Sequence of chain 1.L:
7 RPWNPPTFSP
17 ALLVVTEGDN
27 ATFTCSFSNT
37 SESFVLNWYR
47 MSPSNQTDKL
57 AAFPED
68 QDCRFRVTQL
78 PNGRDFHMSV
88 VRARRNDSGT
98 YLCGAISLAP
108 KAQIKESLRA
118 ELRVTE

This protein binds this small molecule.
Small molecule (SMILES): CC(=O)N[C@H]1[C@H](O[C@H]2[C@H](O)[C@@H](NC(C)=O)CO[C@@H]2CO[C@@H]2O[C@@H](C)[C@@H](O)[C@@H](O)[C@@H]2O)O[C@H](CO)[C@@H](O)[C@@H]1O[C@@H]1O[C@H](CO[C@H]2O[C@H](CO)[C@@H](O)[C@H](O)[C@@H]2O)[C@@H](O)[C@H](O[C@H]2O[C@H](CO)[C@@H](O)[C@H](O)[C@@H]2O)[C@@H]1O

Binding-site contacts:
Ligand atom O7 contacts residue ASN35 of chain 1.L at 2.8 Å (h-bond).
Ligand atom C1 contacts residue GLU38 of chain 1.L at 3.6 Å.
Ligand atom C7 contacts residue ASN35 of chain 1.L at 3.1 Å.
Ligand atom C5 contacts residue GLU38 of chain 1.L at 3.4 Å.
Ligand atom C3 contacts residue GLU38 of chain 1.L at 3.5 Å.
Ligand atom C3 contacts residue GLU38 of chain 1.L at 3.6 Å.
Ligand atom C4 contacts residue PRO78 of chain 1.L at 3.7 Å (hydrophobic).
Ligand atom O5 contacts residue PHE40 of chain 1.L at 3.6 Å.
Ligand atom C1 contacts residue ASN35 of chain 1.L at 1.4 Å.
Ligand atom C6 contacts residue GLU38 of chain 1.L at 3.5 Å.
Ligand atom O3 contacts residue GLU38 of chain 1.L at 2.6 Å (salt-bridge).
Ligand atom C3 contacts residue ASN35 of chain 1.L at 3.8 Å.
Ligand atom O5 contacts residue ASN35 of chain 1.L at 2.3 Å (h-bond).
Ligand atom O3 contacts residue GLU38 of chain 1.L at 2.9 Å (salt-bridge).
Ligand atom N2 contacts residue ASN35 of chain 1.L at 3.0 Å (h-bond).
Ligand atom C6 contacts residue PRO78 of chain 1.L at 3.0 Å (hydrophobic).
Ligand atom O6 contacts residue GLN76 of chain 1.L at 3.5 Å (h-bond).
Ligand atom C2 contacts residue GLU38 of chain 1.L at 3.6 Å.
Ligand atom C4 contacts residue GLU38 of chain 1.L at 3.7 Å.
Ligand atom O7 contacts residue GLU38 of chain 1.L at 3.5 Å (salt-bridge).
Ligand atom C8 contacts residue THR36 of chain 1.L at 3.4 Å.
Ligand atom O5 contacts residue GLU38 of chain 1.L at 3.0 Å (salt-bridge).
Ligand atom O5 contacts residue GLN76 of chain 1.L at 2.9 Å (h-bond).
Ligand atom C4 contacts residue GLU38 of chain 1.L at 3.6 Å.
Ligand atom O7 contacts residue GLY80 of chain 1.L at 3.8 Å.
Ligand atom O7 contacts residue THR36 of chain 1.L at 3.2 Å.
Ligand atom C2 contacts residue ASN35 of chain 1.L at 2.5 Å.
Ligand atom C5 contacts residue ASN35 of chain 1.L at 3.6 Å.
Ligand atom O7 contacts residue SER37 of chain 1.L at 2.8 Å.
Ligand atom O6 contacts residue GLU38 of chain 1.L at 2.5 Å (salt-bridge).
Ligand atom C6 contacts residue GLN76 of chain 1.L at 3.5 Å.
Ligand atom C6 contacts residue GLN76 of chain 1.L at 3.6 Å.
Ligand atom O6 contacts residue PRO78 of chain 1.L at 3.2 Å (h-bond).
Ligand atom O2 contacts residue GLU38 of chain 1.L at 3.2 Å.
Ligand atom C5 contacts residue PHE40 of chain 1.L at 3.7 Å (hydrophobic).
Ligand atom C5 contacts residue PRO78 of chain 1.L at 3.9 Å (hydrophobic).
Ligand atom C8 contacts residue ASN35 of chain 1.L at 3.3 Å.
Ligand atom C5 contacts residue GLN76 of chain 1.L at 3.6 Å.
Ligand atom C1 contacts residue GLN76 of chain 1.L at 3.5 Å.
Ligand atom C7 contacts residue THR36 of chain 1.L at 3.8 Å.